Binding-site contacts:
Ligand atom C10 contacts residue HIS4 of chain 1.A at 3.7 Å.
Ligand atom OXB contacts residue HIS4 of chain 1.A at 4.2 Å.
Ligand atom C3 contacts residue HIS15 of chain 1.A at 4.2 Å.
Ligand atom C5 contacts residue HIS4 of chain 1.A at 3.3 Å.
Ligand atom C1 contacts residue HIS4 of chain 1.A at 3.5 Å.
Ligand atom O2 contacts residue ASN11 of chain 1.A at 3.7 Å.
Ligand atom S contacts residue TRP5 of chain 1.A at 4.1 Å.
Ligand atom C9 contacts residue HIS4 of chain 1.A at 4.2 Å.
Ligand atom S contacts residue TRP16 of chain 1.A at 4.2 Å.
Ligand atom C13 contacts residue HIS4 of chain 1.A at 3.9 Å.
Ligand atom C4 contacts residue ASP19 of chain 1.A at 3.8 Å.
Ligand atom N1 contacts residue ASP19 of chain 1.A at 2.6 Å (salt-bridge).
Ligand atom C4 contacts residue HIS4 of chain 1.A at 3.8 Å.
Ligand atom C5 contacts residue TRP5 of chain 1.A at 4.3 Å (hydrophobic).
Ligand atom OXA contacts residue HIS4 of chain 1.A at 3.1 Å.
Ligand atom S contacts residue HIS15 of chain 1.A at 3.9 Å.
Ligand atom O2 contacts residue TRP5 of chain 1.A at 3.8 Å.
Ligand atom C2 contacts residue HIS10 of chain 1.A at 3.6 Å.
Ligand atom C2 contacts residue HIS4 of chain 1.A at 4.0 Å.
Ligand atom S contacts residue ASP19 of chain 1.A at 3.4 Å (salt-bridge).
Ligand atom C3 contacts residue HIS10 of chain 1.A at 4.0 Å.
Ligand atom C15 contacts residue HIS10 of chain 1.A at 4.3 Å.
Ligand atom N1 contacts residue HIS15 of chain 1.A at 2.9 Å (h-bond).
Ligand atom C7 contacts residue HIS4 of chain 1.A at 4.1 Å.
Ligand atom N1 contacts residue LYS18 of chain 1.A at 4.0 Å.
Ligand atom C3 contacts residue HIS4 of chain 1.A at 4.1 Å.
Ligand atom O7 contacts residue HIS10 of chain 1.A at 3.7 Å.
Ligand atom C5 contacts residue HIS3 of chain 1.A at 4.2 Å.
Ligand atom O1 contacts residue TRP5 of chain 1.A at 3.7 Å.
Ligand atom OXD contacts residue HIS10 of chain 1.A at 3.8 Å.
Ligand atom O2 contacts residue HIS15 of chain 1.A at 3.5 Å (h-bond).
Ligand atom C2 contacts residue ASN11 of chain 1.A at 3.9 Å.
Ligand atom C6 contacts residue HIS4 of chain 1.A at 3.0 Å.
Ligand atom N8 contacts residue HIS4 of chain 1.A at 4.0 Å.
Ligand atom O2 contacts residue TRP16 of chain 1.A at 3.3 Å.
Ligand atom C5 contacts residue ASP19 of chain 1.A at 3.8 Å.
Ligand atom N1 contacts residue TRP16 of chain 1.A at 3.8 Å.
Ligand atom O1 contacts residue ASP19 of chain 1.A at 3.4 Å (salt-bridge).
Ligand atom O1 contacts residue PHE20 of chain 1.A at 3.7 Å.
Ligand atom C3 contacts residue ASN11 of chain 1.A at 4.0 Å.

Sequence of chain 1.A:
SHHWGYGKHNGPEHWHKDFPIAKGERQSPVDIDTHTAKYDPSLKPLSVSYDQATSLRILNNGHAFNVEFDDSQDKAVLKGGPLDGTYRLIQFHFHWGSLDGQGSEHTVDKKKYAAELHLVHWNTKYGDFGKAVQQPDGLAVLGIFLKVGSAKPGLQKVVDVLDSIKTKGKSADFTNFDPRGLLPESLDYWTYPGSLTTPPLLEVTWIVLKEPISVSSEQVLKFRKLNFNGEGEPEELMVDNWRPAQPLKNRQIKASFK

A protein and the small-molecule ligand that binds it are described below.
Small molecule (SMILES): NS(=O)(=O)c1ccc(C(=O)NCCN2CC(=O)O[Cu]OC(=O)C2)cc1